This protein binds this small molecule.
Small molecule (SMILES): CC(=O)N[C@H]1[C@H](O[C@H]2[C@H](O)[C@@H](NC(C)=O)CO[C@@H]2CO)O[C@H](CO)[C@@H](O[C@@H]2O[C@H](CO)[C@@H](O)[C@H](O)[C@@H]2O)[C@@H]1O

Sequence of chain 1.F:
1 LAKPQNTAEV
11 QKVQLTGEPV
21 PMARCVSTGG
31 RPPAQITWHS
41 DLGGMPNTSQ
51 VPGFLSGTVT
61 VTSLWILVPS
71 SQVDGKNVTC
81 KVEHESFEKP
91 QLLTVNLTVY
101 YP

Binding-site contacts:
Ligand atom C1 contacts residue ASN96 of chain 1.F at 1.4 Å.
Ligand atom C8 contacts residue ASN77 of chain 1.F at 3.7 Å.
Ligand atom C7 contacts residue GLY75 of chain 1.F at 2.9 Å.
Ligand atom O7 contacts residue GLY75 of chain 1.F at 4.0 Å.
Ligand atom C8 contacts residue GLY75 of chain 1.F at 2.5 Å.
Ligand atom N2 contacts residue ASN96 of chain 1.F at 3.1 Å (h-bond).
Ligand atom C7 contacts residue ASN96 of chain 1.F at 3.5 Å.
Ligand atom C1 contacts residue GLY75 of chain 1.F at 3.9 Å.
Ligand atom C4 contacts residue ASN96 of chain 1.F at 4.2 Å.
Ligand atom C2 contacts residue GLY75 of chain 1.F at 3.8 Å.
Ligand atom O5 contacts residue ASN96 of chain 1.F at 2.2 Å (h-bond).
Ligand atom C8 contacts residue NAG1 of chain 1.K at 4.3 Å.
Ligand atom C7 contacts residue NAG1 of chain 1.K at 4.3 Å.
Ligand atom C2 contacts residue ASN96 of chain 1.F at 2.6 Å.
Ligand atom C3 contacts residue ASN96 of chain 1.F at 3.8 Å.
Ligand atom O7 contacts residue ASN96 of chain 1.F at 3.4 Å (h-bond).
Ligand atom O7 contacts residue ASN77 of chain 1.F at 3.4 Å (h-bond).
Ligand atom C8 contacts residue LYS76 of chain 1.F at 4.0 Å.
Ligand atom C7 contacts residue ASN77 of chain 1.F at 3.8 Å.
Ligand atom O7 contacts residue NAG1 of chain 1.K at 3.4 Å.
Ligand atom C5 contacts residue ASN96 of chain 1.F at 3.5 Å.
Ligand atom C3 contacts residue GLY75 of chain 1.F at 4.4 Å.
Ligand atom N2 contacts residue GLY75 of chain 1.F at 2.6 Å (h-bond).